A small-molecule ligand and the protein it binds are described below.
Small molecule (SMILES): Cn1ncc(C(=O)N2CCC2)c1C(=O)Nc1cc2nc(-c3ccccc3)cn2cc1C#N

Sequence of chain 1.D:
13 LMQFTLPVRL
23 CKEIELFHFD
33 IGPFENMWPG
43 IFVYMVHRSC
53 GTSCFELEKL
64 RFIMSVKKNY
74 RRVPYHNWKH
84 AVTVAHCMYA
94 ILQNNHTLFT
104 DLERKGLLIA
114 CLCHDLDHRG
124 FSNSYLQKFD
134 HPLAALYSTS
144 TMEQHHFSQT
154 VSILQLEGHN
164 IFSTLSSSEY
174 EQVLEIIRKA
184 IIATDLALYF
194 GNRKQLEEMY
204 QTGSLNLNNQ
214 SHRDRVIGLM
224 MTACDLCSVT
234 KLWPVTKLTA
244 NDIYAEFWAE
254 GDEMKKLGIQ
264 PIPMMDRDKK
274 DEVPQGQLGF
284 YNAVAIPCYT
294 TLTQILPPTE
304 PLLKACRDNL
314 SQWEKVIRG

Binding-site contacts:
Ligand atom C23 contacts residue GLY279 of chain 1.D at 3.2 Å.
Ligand atom C29 contacts residue MET267 of chain 1.D at 3.5 Å (hydrophobic).
Ligand atom C3 contacts residue TYR247 of chain 1.D at 3.4 Å (hydrophobic).
Ligand atom C29 contacts residue TYR247 of chain 1.D at 3.8 Å (hydrophobic).
Ligand atom O21 contacts residue GLN280 of chain 1.D at 3.0 Å (h-bond).
Ligand atom N6 contacts residue MET267 of chain 1.D at 3.7 Å.
Ligand atom N20 contacts residue PHE283 of chain 1.D at 3.3 Å.
Ligand atom C19 contacts residue PHE283 of chain 1.D at 3.1 Å (hydrophobic).
Ligand atom C8 contacts residue MET267 of chain 1.D at 3.7 Å (hydrophobic).
Ligand atom C27 contacts residue PHE283 of chain 1.D at 3.6 Å (hydrophobic).
Ligand atom N20 contacts residue LEU189 of chain 1.D at 3.8 Å.
Ligand atom C15 contacts residue LEU229 of chain 1.D at 3.6 Å (hydrophobic).
Ligand atom C10 contacts residue PHE283 of chain 1.D at 3.5 Å (hydrophobic).
Ligand atom C10 contacts residue MET267 of chain 1.D at 3.7 Å (hydrophobic).
Ligand atom C23 contacts residue MET267 of chain 1.D at 3.6 Å (hydrophobic).
Ligand atom N6 contacts residue TYR247 of chain 1.D at 2.6 Å (h-bond).
Ligand atom C11 contacts residue GLY279 of chain 1.D at 3.5 Å.
Ligand atom C11 contacts residue MET267 of chain 1.D at 3.4 Å (hydrophobic).
Ligand atom C32 contacts residue GLU275 of chain 1.D at 3.3 Å.
Ligand atom C16 contacts residue MET267 of chain 1.D at 3.4 Å (hydrophobic).
Ligand atom N4 contacts residue MET267 of chain 1.D at 3.1 Å (h-bond).
Ligand atom C8 contacts residue GLN280 of chain 1.D at 3.7 Å.
Ligand atom C7 contacts residue PHE283 of chain 1.D at 3.5 Å (hydrophobic).
Ligand atom N13 contacts residue ILE246 of chain 1.D at 3.6 Å.
Ligand atom O22 contacts residue PHE283 of chain 1.D at 3.8 Å.
Ligand atom C2 contacts residue PHE283 of chain 1.D at 3.5 Å (hydrophobic).
Ligand atom C30 contacts residue GLU275 of chain 1.D at 3.4 Å.
Ligand atom C11 contacts residue TYR247 of chain 1.D at 3.7 Å (hydrophobic).
Ligand atom C28 contacts residue GLY279 of chain 1.D at 3.4 Å.
Ligand atom N12 contacts residue PHE283 of chain 1.D at 3.6 Å.
Ligand atom N17 contacts residue PHE283 of chain 1.D at 3.3 Å.
Ligand atom C27 contacts residue ILE246 of chain 1.D at 3.8 Å (hydrophobic).
Ligand atom C7 contacts residue MET267 of chain 1.D at 3.4 Å (hydrophobic).
Ligand atom C3 contacts residue MET267 of chain 1.D at 3.5 Å (hydrophobic).
Ligand atom C14 contacts residue MET267 of chain 1.D at 3.1 Å (hydrophobic).
Ligand atom N12 contacts residue ILE246 of chain 1.D at 3.7 Å.
Ligand atom C31 contacts residue PRO266 of chain 1.D at 3.8 Å (hydrophobic).
Ligand atom C24 contacts residue HIS79 of chain 1.D at 3.5 Å.
Ligand atom C8 contacts residue TYR247 of chain 1.D at 3.6 Å (hydrophobic).
Ligand atom C8 contacts residue PHE250 of chain 1.D at 3.8 Å (hydrophobic).